Sequence of chain 2.A:
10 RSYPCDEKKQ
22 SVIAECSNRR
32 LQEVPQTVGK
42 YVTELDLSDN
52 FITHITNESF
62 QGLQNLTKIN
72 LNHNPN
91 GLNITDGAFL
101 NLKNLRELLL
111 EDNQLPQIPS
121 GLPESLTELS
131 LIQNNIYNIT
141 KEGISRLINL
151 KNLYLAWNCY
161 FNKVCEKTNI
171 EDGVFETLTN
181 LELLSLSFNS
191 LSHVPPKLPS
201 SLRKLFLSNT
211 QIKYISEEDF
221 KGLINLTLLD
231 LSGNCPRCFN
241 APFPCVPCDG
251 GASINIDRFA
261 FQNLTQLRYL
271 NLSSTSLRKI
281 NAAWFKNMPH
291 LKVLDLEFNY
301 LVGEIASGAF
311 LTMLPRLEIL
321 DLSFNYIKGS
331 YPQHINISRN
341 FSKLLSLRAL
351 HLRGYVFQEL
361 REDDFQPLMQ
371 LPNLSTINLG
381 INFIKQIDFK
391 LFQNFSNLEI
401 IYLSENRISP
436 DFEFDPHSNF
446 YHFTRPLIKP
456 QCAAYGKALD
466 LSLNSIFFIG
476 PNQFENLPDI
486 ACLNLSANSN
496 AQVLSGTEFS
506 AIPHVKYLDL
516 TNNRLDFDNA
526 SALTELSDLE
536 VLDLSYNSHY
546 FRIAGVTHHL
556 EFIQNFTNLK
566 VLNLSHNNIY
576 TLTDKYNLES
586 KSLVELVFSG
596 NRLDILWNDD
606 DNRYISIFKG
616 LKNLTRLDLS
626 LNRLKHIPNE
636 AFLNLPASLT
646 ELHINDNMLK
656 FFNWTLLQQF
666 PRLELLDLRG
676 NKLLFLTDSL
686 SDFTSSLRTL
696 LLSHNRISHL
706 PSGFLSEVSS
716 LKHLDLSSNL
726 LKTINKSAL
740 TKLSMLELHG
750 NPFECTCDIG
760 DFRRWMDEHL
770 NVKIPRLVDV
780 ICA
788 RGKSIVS

Binding-site contacts:
Ligand atom C8 contacts residue LEU468 of chain 1.A at 4.2 Å (hydrophobic).
Ligand atom C8 contacts residue ASP514 of chain 1.A at 3.6 Å.
Ligand atom O7 contacts residue LYS454 of chain 1.A at 2.8 Å (salt-bridge).
Ligand atom C5 contacts residue SER491 of chain 1.A at 4.1 Å.
Ligand atom O6 contacts residue LEU468 of chain 1.A at 3.7 Å.
Ligand atom C2 contacts residue ASN489 of chain 1.A at 2.3 Å.
Ligand atom C8 contacts residue ARG547 of chain 2.A at 3.3 Å.
Ligand atom C1 contacts residue ASN489 of chain 1.A at 1.4 Å.
Ligand atom C7 contacts residue ASN489 of chain 1.A at 3.4 Å.
Ligand atom C6 contacts residue SER467 of chain 1.A at 3.7 Å.
Ligand atom C5 contacts residue ARG450 of chain 1.A at 4.2 Å.
Ligand atom C6 contacts residue LEU468 of chain 1.A at 3.8 Å (hydrophobic).
Ligand atom O5 contacts residue SER467 of chain 1.A at 3.3 Å (h-bond).
Ligand atom C8 contacts residue TYR512 of chain 1.A at 3.9 Å (hydrophobic).
Ligand atom C1 contacts residue ASP514 of chain 1.A at 3.6 Å.
Ligand atom O5 contacts residue ASP465 of chain 1.A at 4.2 Å.
Ligand atom C8 contacts residue CYS457 of chain 1.A at 3.8 Å (hydrophobic).
Ligand atom C8 contacts residue LYS454 of chain 1.A at 3.7 Å.
Ligand atom C3 contacts residue ASP514 of chain 1.A at 4.1 Å.
Ligand atom C1 contacts residue ARG450 of chain 1.A at 4.3 Å.
Ligand atom C7 contacts residue LYS454 of chain 1.A at 3.8 Å.
Ligand atom C1 contacts residue SER467 of chain 1.A at 4.0 Å.
Ligand atom N2 contacts residue ASP514 of chain 1.A at 2.9 Å (salt-bridge).
Ligand atom C8 contacts residue ASN489 of chain 1.A at 4.4 Å.
Ligand atom C1 contacts residue SER491 of chain 1.A at 3.9 Å.
Ligand atom N2 contacts residue ASN489 of chain 1.A at 2.6 Å (h-bond).
Ligand atom O6 contacts residue SER404 of chain 1.A at 3.9 Å.
Ligand atom O5 contacts residue ASN489 of chain 1.A at 2.3 Å (h-bond).
Ligand atom C2 contacts residue ASP514 of chain 1.A at 3.8 Å.
Ligand atom O3 contacts residue LYS454 of chain 1.A at 4.0 Å.
Ligand atom O7 contacts residue ILE453 of chain 1.A at 3.8 Å.
Ligand atom C5 contacts residue ASN489 of chain 1.A at 3.6 Å.
Ligand atom C3 contacts residue ASN489 of chain 1.A at 3.6 Å.
Ligand atom O6 contacts residue SER467 of chain 1.A at 3.2 Å (h-bond).
Ligand atom C5 contacts residue SER467 of chain 1.A at 4.1 Å.
Ligand atom C1 contacts residue ASP465 of chain 1.A at 4.4 Å.
Ligand atom C4 contacts residue ASN489 of chain 1.A at 4.1 Å.
Ligand atom O5 contacts residue SER491 of chain 1.A at 4.0 Å.
Ligand atom O7 contacts residue ASN489 of chain 1.A at 4.0 Å.
Ligand atom C7 contacts residue ASP514 of chain 1.A at 3.8 Å.

This small molecule binds to this protein.
Small molecule (SMILES): CC(=O)N[C@H]1[C@H](O[C@H]2[C@H](O)[C@@H](NC(C)=O)CO[C@@H]2CO)O[C@H](CO)[C@@H](O)[C@@H]1O

Sequence of chain 1.A:
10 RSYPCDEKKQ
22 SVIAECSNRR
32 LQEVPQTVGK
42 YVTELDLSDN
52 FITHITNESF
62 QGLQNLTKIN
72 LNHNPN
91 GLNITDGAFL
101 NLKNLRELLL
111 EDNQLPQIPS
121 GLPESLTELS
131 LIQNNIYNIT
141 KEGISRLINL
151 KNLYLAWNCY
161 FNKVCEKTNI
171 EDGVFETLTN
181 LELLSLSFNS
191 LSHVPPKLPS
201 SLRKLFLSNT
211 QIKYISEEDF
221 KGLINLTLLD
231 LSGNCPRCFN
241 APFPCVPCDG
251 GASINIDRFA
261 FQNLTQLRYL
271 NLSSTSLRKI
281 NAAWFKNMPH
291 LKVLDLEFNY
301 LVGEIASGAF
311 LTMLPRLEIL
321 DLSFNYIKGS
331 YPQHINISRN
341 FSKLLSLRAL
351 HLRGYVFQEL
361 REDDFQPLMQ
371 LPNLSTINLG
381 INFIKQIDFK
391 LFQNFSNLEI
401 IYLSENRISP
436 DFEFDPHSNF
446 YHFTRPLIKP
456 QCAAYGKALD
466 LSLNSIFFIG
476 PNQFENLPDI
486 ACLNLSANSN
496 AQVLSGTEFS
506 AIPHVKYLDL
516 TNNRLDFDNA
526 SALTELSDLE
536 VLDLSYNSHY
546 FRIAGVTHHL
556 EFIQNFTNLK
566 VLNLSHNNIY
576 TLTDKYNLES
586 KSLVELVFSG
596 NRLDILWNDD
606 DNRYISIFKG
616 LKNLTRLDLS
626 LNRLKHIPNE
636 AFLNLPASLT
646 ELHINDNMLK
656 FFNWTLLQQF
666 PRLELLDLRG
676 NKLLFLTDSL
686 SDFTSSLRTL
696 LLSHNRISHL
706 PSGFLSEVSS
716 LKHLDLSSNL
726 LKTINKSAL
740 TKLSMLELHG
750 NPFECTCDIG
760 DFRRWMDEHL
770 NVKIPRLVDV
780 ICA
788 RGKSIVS